A protein and the small-molecule ligand that binds it are described below.
Small molecule (SMILES): CC(=O)N[C@@H]1[C@@H](O)[C@@H](F)[C@](F)(C(=O)O)O[C@H]1[C@H](O)[C@H](O)CO

Binding-site contacts:
Ligand atom O8 contacts residue ALA288 of chain 2.A at 4.3 Å.
Ligand atom C10 contacts residue THR319 of chain 2.A at 4.1 Å.
Ligand atom O4 contacts residue ASN318 of chain 2.A at 2.8 Å (h-bond).
Ligand atom O8 contacts residue SER289 of chain 2.A at 2.8 Å (h-bond).
Ligand atom O1B contacts residue SER286 of chain 2.A at 2.9 Å (h-bond).
Ligand atom C3 contacts residue ASN318 of chain 2.A at 3.9 Å.
Ligand atom N5 contacts residue ASN318 of chain 2.A at 3.4 Å (h-bond).
Ligand atom C9 contacts residue TRP321 of chain 2.A at 4.3 Å (hydrophobic).
Ligand atom O10 contacts residue THR319 of chain 2.A at 4.2 Å.
Ligand atom C10 contacts residue TRP321 of chain 2.A at 3.9 Å (hydrophobic).
Ligand atom C7 contacts residue SER291 of chain 2.A at 4.1 Å.
Ligand atom C6 contacts residue SER291 of chain 2.A at 3.7 Å.
Ligand atom C10 contacts residue ASN318 of chain 2.A at 3.8 Å.
Ligand atom N5 contacts residue TRP321 of chain 2.A at 4.0 Å.
Ligand atom C9 contacts residue SER289 of chain 2.A at 3.8 Å.
Ligand atom C8 contacts residue SER289 of chain 2.A at 3.5 Å.
Ligand atom C5 contacts residue SER291 of chain 2.A at 3.6 Å.
Ligand atom O9 contacts residue LYS352 of chain 2.A at 3.5 Å (salt-bridge).
Ligand atom O1A contacts residue SER286 of chain 2.A at 3.4 Å (h-bond).
Ligand atom C5 contacts residue ASN318 of chain 2.A at 3.8 Å.
Ligand atom C9 contacts residue LYS352 of chain 2.A at 3.2 Å.
Ligand atom C1 contacts residue SER286 of chain 2.A at 3.5 Å.
Ligand atom C11 contacts residue ASN318 of chain 2.A at 4.1 Å.
Ligand atom C10 contacts residue SER291 of chain 2.A at 3.6 Å.
Ligand atom C11 contacts residue SER291 of chain 2.A at 3.6 Å.
Ligand atom C11 contacts residue TRP321 of chain 2.A at 3.6 Å (hydrophobic).
Ligand atom C11 contacts residue THR319 of chain 2.A at 3.5 Å.
Ligand atom O9 contacts residue TRP321 of chain 2.A at 4.3 Å.
Ligand atom C7 contacts residue TRP321 of chain 2.A at 3.9 Å (hydrophobic).
Ligand atom O7 contacts residue TRP321 of chain 2.A at 4.2 Å.
Ligand atom O1B contacts residue SER289 of chain 2.A at 3.7 Å.
Ligand atom C6 contacts residue SER289 of chain 2.A at 3.7 Å.
Ligand atom N5 contacts residue SER291 of chain 2.A at 2.8 Å (h-bond).
Ligand atom O1B contacts residue ALA288 of chain 2.A at 3.8 Å.
Ligand atom O1A contacts residue ASN318 of chain 2.A at 3.3 Å (h-bond).
Ligand atom C4 contacts residue ASN318 of chain 2.A at 3.2 Å.
Ligand atom C11 contacts residue ASP320 of chain 2.A at 3.8 Å.
Ligand atom C7 contacts residue SER289 of chain 2.A at 3.7 Å.
Ligand atom O4 contacts residue THR319 of chain 2.A at 3.9 Å.
Ligand atom C1 contacts residue ASN318 of chain 2.A at 4.3 Å.

Sequence of chain 2.A:
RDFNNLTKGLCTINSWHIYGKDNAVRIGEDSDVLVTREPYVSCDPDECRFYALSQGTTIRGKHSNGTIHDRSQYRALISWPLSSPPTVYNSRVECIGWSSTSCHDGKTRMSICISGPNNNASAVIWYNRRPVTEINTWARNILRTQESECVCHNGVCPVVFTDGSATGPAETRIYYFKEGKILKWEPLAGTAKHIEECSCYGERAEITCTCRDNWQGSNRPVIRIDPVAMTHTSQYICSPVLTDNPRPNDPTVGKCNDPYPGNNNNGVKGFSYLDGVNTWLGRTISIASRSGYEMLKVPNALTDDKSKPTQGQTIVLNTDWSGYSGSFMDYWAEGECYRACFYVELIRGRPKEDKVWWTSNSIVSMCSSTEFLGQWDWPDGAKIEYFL